This small molecule binds to this protein.
Small molecule (SMILES): O=P(O)(O)OC[C@@H](O)[C@H](CCO)OP(=O)(O)O

Sequence of chain 1.A:
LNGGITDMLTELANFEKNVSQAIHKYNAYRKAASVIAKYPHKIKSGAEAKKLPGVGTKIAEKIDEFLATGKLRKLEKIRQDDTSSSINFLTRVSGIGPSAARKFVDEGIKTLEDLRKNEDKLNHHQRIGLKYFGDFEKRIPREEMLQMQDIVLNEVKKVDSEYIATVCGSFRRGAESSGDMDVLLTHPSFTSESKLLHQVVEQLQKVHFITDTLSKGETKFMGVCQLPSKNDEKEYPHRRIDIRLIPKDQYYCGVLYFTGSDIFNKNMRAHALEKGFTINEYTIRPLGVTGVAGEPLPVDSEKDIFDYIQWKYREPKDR

Binding-site contacts:
Ligand atom C2' contacts residue LYS72 of chain 1.A at 2.5 Å.
Ligand atom O22 contacts residue DG1 of chain 1.B at 1.8 Å (h-bond).
Ligand atom P2 contacts residue LYS68 of chain 1.A at 3.8 Å.
Ligand atom P2 contacts residue DG1 of chain 1.B at 1.5 Å.
Ligand atom C1' contacts residue DG1 of chain 1.B at 3.6 Å.
Ligand atom O5' contacts residue LYS72 of chain 1.A at 4.5 Å.
Ligand atom C4' contacts residue LYS68 of chain 1.A at 3.4 Å.
Ligand atom OP2 contacts residue LYS84 of chain 1.A at 4.1 Å.
Ligand atom O22 contacts residue LYS68 of chain 1.A at 4.2 Å.
Ligand atom O32 contacts residue LYS35 of chain 1.A at 2.6 Å (salt-bridge).
Ligand atom O32 contacts residue DG1 of chain 1.B at 2.7 Å (h-bond).
Ligand atom C3' contacts residue TYR39 of chain 1.A at 4.4 Å (hydrophobic).
Ligand atom C1' contacts residue TYR39 of chain 1.A at 4.5 Å (hydrophobic).
Ligand atom O4' contacts residue LYS68 of chain 1.A at 2.5 Å (salt-bridge).
Ligand atom C2' contacts residue LYS68 of chain 1.A at 3.5 Å.
Ligand atom C1' contacts residue LYS72 of chain 1.A at 3.4 Å.
Ligand atom OPP contacts residue LYS72 of chain 1.A at 4.1 Å.
Ligand atom P2 contacts residue LYS35 of chain 1.A at 4.2 Å.
Ligand atom C3' contacts residue LYS72 of chain 1.A at 1.5 Å.
Ligand atom OPP contacts residue LYS68 of chain 1.A at 2.8 Å (salt-bridge).
Ligand atom OPP contacts residue DG1 of chain 1.B at 2.4 Å (h-bond).
Ligand atom C1' contacts residue LYS68 of chain 1.A at 3.4 Å.
Ligand atom OP1 contacts residue LYS84 of chain 1.A at 3.8 Å.
Ligand atom OPP contacts residue TYR39 of chain 1.A at 4.5 Å.